This small molecule binds to this protein.
Small molecule (SMILES): CCC(=O)N1CCN(c2nc(OC[C@@H]3CCCN3C)nc3c2CCN(c2cccc4ccccc24)C3)CC1

Binding-site contacts:
Ligand atom C30 contacts residue PRO35 of chain 1.B at 3.5 Å (hydrophobic).
Ligand atom C38 contacts residue GLU63 of chain 1.B at 2.9 Å.
Ligand atom C4 contacts residue TYR97 of chain 1.B at 3.3 Å (hydrophobic).
Ligand atom N5 contacts residue TYR97 of chain 1.B at 2.9 Å (h-bond).
Ligand atom C19 contacts residue GLU64 of chain 1.B at 3.6 Å.
Ligand atom C4 contacts residue GLU63 of chain 1.B at 3.5 Å.
Ligand atom C30 contacts residue GLY61 of chain 1.B at 3.6 Å.
Ligand atom C16 contacts residue CYS13 of chain 1.B at 3.3 Å (hydrophobic).
Ligand atom N3 contacts residue GLU63 of chain 1.B at 3.4 Å.
Ligand atom C6 contacts residue TYR97 of chain 1.B at 3.4 Å (hydrophobic).
Ligand atom C33 contacts residue GLU63 of chain 1.B at 3.4 Å.
Ligand atom O31 contacts residue LYS17 of chain 1.B at 2.8 Å (salt-bridge).
Ligand atom C25 contacts residue ILE101 of chain 1.B at 3.5 Å (hydrophobic).
Ligand atom C29 contacts residue CYS13 of chain 1.B at 3.0 Å (hydrophobic).
Ligand atom C21 contacts residue ASP70 of chain 1.B at 3.4 Å.
Ligand atom C26 contacts residue GLN100 of chain 1.B at 3.6 Å.
Ligand atom C35 contacts residue GLU63 of chain 1.B at 3.5 Å.
Ligand atom C10 contacts residue TYR65 of chain 1.B at 3.4 Å (hydrophobic).
Ligand atom N3 contacts residue HIS96 of chain 1.B at 3.0 Å (h-bond).
Ligand atom C14 contacts residue ALA60 of chain 1.B at 3.7 Å (hydrophobic).
Ligand atom N5 contacts residue GLU63 of chain 1.B at 3.7 Å.
Ligand atom C24 contacts residue GLN100 of chain 1.B at 3.5 Å.
Ligand atom N3 contacts residue TYR65 of chain 1.B at 3.6 Å.
Ligand atom C13 contacts residue TYR97 of chain 1.B at 3.4 Å (hydrophobic).
Ligand atom O11 contacts residue GLU63 of chain 1.B at 3.2 Å (salt-bridge).
Ligand atom C19 contacts residue TYR65 of chain 1.B at 3.5 Å (hydrophobic).
Ligand atom C20 contacts residue ASP70 of chain 1.B at 3.4 Å.
Ligand atom C26 contacts residue MET73 of chain 1.B at 3.6 Å (hydrophobic).
Ligand atom C30 contacts residue CYS13 of chain 1.B at 2.4 Å (hydrophobic).
Ligand atom O11 contacts residue HIS96 of chain 1.B at 3.5 Å (h-bond).
Ligand atom C8 contacts residue ARG69 of chain 1.B at 3.5 Å.
Ligand atom N34 contacts residue GLU63 of chain 1.B at 2.5 Å (salt-bridge).
Ligand atom C16 contacts residue GLY61 of chain 1.B at 3.4 Å.
Ligand atom N15 contacts residue CYS13 of chain 1.B at 3.3 Å (h-bond).
Ligand atom C32 contacts residue CYS13 of chain 1.B at 1.7 Å (hydrophobic).
Ligand atom C25 contacts residue GLN100 of chain 1.B at 3.5 Å.
Ligand atom C28 contacts residue GLU63 of chain 1.B at 3.1 Å.
Ligand atom C25 contacts residue MET73 of chain 1.B at 3.6 Å (hydrophobic).
Ligand atom C20 contacts residue TYR65 of chain 1.B at 3.5 Å (hydrophobic).
Ligand atom C7 contacts residue ARG69 of chain 1.B at 3.6 Å.

Sequence of chain 1.B:
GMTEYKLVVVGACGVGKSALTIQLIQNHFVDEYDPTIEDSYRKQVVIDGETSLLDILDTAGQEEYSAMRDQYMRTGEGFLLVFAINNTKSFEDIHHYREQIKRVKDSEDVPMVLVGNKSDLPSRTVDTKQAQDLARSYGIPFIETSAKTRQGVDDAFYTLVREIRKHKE